Sequence of chain 1.WA:
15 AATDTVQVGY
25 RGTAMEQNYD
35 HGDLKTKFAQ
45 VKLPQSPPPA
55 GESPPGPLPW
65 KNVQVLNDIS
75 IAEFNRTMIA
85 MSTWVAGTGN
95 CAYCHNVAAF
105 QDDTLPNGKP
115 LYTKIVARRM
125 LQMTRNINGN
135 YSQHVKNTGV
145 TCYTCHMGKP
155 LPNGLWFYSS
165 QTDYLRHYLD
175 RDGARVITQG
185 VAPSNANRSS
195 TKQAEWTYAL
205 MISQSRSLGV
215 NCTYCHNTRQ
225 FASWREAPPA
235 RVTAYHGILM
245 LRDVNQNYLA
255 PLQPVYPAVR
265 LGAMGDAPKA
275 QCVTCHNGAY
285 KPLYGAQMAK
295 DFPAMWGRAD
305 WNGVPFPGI

Sequence of chain 1.CB:
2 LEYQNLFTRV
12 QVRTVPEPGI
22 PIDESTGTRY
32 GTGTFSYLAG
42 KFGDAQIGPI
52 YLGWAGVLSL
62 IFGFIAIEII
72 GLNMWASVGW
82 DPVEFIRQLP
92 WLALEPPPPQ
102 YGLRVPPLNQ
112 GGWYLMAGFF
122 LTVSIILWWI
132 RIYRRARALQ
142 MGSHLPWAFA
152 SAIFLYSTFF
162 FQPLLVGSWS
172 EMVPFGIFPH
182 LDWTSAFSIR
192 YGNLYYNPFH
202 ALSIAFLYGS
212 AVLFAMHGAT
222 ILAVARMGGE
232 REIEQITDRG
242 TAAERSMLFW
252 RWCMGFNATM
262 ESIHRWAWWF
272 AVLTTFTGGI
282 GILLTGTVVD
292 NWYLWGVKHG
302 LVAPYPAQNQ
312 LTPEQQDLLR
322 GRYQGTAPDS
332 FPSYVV

Sequence of chain 1.XA:
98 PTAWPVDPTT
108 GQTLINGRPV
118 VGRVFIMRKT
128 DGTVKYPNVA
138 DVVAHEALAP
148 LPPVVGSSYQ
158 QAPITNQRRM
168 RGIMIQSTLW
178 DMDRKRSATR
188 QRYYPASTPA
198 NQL

This small molecule binds to this protein.
Small molecule (SMILES): C[C@@H]1O[C@@H](O[C@H]2[C@H](O)[C@H](O)CO[C@@H]2CO)[C@H](O)[C@H](O)[C@H]1O

Binding-site contacts:
Ligand atom C1 contacts residue V751 of chain 1.FL at 3.0 Å.
Ligand atom C6 contacts residue ASP174 of chain 1.WA at 3.0 Å.
Ligand atom O3 contacts residue SER331 of chain 1.CB at 4.0 Å.
Ligand atom C1 contacts residue SER331 of chain 1.CB at 1.4 Å.
Ligand atom O4 contacts residue PRO329 of chain 1.CB at 3.8 Å.
Ligand atom O3 contacts residue PRO333 of chain 1.CB at 4.1 Å.
Ligand atom C3 contacts residue V751 of chain 1.FL at 3.7 Å.
Ligand atom O3 contacts residue ALA328 of chain 1.CB at 4.0 Å.
Ligand atom O3 contacts residue V751 of chain 1.FL at 4.1 Å.
Ligand atom C4 contacts residue V751 of chain 1.FL at 4.1 Å.
Ligand atom C3 contacts residue ASP174 of chain 1.WA at 3.6 Å.
Ligand atom O3 contacts residue ASP174 of chain 1.WA at 2.8 Å (salt-bridge).
Ligand atom O4 contacts residue ARG175 of chain 1.WA at 3.9 Å.
Ligand atom O3 contacts residue VAL151 of chain 1.XA at 3.9 Å.
Ligand atom C6 contacts residue ASP330 of chain 1.CB at 3.1 Å.
Ligand atom C4 contacts residue THR327 of chain 1.CB at 4.0 Å.
Ligand atom C5 contacts residue ASP330 of chain 1.CB at 3.4 Å.
Ligand atom O2 contacts residue SER331 of chain 1.CB at 3.6 Å (h-bond).
Ligand atom C3 contacts residue SER331 of chain 1.CB at 2.8 Å.
Ligand atom O2 contacts residue VAL151 of chain 1.XA at 3.5 Å.
Ligand atom C3 contacts residue PRO329 of chain 1.CB at 3.9 Å (hydrophobic).
Ligand atom O4 contacts residue PRO329 of chain 1.CB at 3.7 Å.
Ligand atom C2 contacts residue SER331 of chain 1.CB at 2.3 Å.
Ligand atom C5 contacts residue ASP174 of chain 1.WA at 3.5 Å.
Ligand atom C5 contacts residue SER331 of chain 1.CB at 2.9 Å.
Ligand atom C4 contacts residue SER331 of chain 1.CB at 3.4 Å.
Ligand atom O5 contacts residue V751 of chain 1.FL at 3.2 Å (h-bond).
Ligand atom C2 contacts residue V751 of chain 1.FL at 2.4 Å.
Ligand atom O2 contacts residue V751 of chain 1.FL at 1.4 Å.
Ligand atom O3 contacts residue THR327 of chain 1.CB at 2.9 Å (h-bond).
Ligand atom C6 contacts residue ARG175 of chain 1.WA at 4.0 Å.
Ligand atom O5 contacts residue ASP330 of chain 1.CB at 4.1 Å.
Ligand atom O3 contacts residue GLY153 of chain 1.XA at 3.9 Å.
Ligand atom C2 contacts residue PRO333 of chain 1.CB at 3.9 Å (hydrophobic).
Ligand atom O6 contacts residue V751 of chain 1.FL at 2.7 Å (h-bond).
Ligand atom O5 contacts residue SER331 of chain 1.CB at 2.4 Å (h-bond).
Ligand atom C5 contacts residue V751 of chain 1.FL at 4.0 Å.
Ligand atom C3 contacts residue THR327 of chain 1.CB at 4.0 Å.
Ligand atom O4 contacts residue THR327 of chain 1.CB at 3.1 Å (h-bond).
Ligand atom C6 contacts residue V751 of chain 1.FL at 3.4 Å.